This small molecule binds to this protein.
Small molecule (SMILES): Cc1cc2ccc1[C@@H](C)COC(=O)Nc1cc(F)c(O)c(c1)CN(C)C(=O)[C@@H]2Nc1ccc2c(N)nccc2c1

Sequence of chain 1.A:
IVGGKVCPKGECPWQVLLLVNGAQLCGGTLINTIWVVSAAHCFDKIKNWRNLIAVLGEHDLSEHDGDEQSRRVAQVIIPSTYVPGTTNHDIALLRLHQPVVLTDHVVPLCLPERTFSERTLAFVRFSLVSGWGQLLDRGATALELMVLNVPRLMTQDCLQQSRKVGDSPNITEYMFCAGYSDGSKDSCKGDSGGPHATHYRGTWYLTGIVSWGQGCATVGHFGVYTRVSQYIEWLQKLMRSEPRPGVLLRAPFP

Binding-site contacts:
Ligand atom C13 contacts residue LYS189 of chain 1.A at 3.5 Å.
Ligand atom C18 contacts residue TRP212 of chain 1.A at 3.7 Å (hydrophobic).
Ligand atom N12 contacts residue SER211 of chain 1.A at 3.6 Å (h-bond).
Ligand atom C16 contacts residue GLY213 of chain 1.A at 3.4 Å.
Ligand atom O24 contacts residue SER192 of chain 1.A at 3.3 Å (h-bond).
Ligand atom C21 contacts residue GLN214 of chain 1.A at 3.6 Å.
Ligand atom C7 contacts residue SER211 of chain 1.A at 3.5 Å.
Ligand atom N40 contacts residue SER187 of chain 1.A at 2.9 Å (h-bond).
Ligand atom N40 contacts residue GLY223 of chain 1.A at 3.5 Å.
Ligand atom N40 contacts residue ASP186 of chain 1.A at 3.0 Å (salt-bridge).
Ligand atom C23 contacts residue TRP212 of chain 1.A at 3.6 Å (hydrophobic).
Ligand atom C23 contacts residue SER187 of chain 1.A at 3.1 Å.
Ligand atom C19 contacts residue TRP212 of chain 1.A at 3.6 Å (hydrophobic).
Ligand atom C11 contacts residue THR87 of chain 1.A at 3.4 Å.
Ligand atom C19 contacts residue SER211 of chain 1.A at 3.3 Å.
Ligand atom F39 contacts residue HIS41 of chain 1.A at 3.1 Å.
Ligand atom C21 contacts residue ASP186 of chain 1.A at 3.5 Å.
Ligand atom O34 contacts residue GLY85 of chain 1.A at 3.2 Å (h-bond).
Ligand atom F39 contacts residue ASP44 of chain 1.A at 3.3 Å.
Ligand atom C28 contacts residue MES1 of chain 1.H at 3.7 Å.
Ligand atom N12 contacts residue SER192 of chain 1.A at 3.4 Å (h-bond).
Ligand atom C30 contacts residue ASP44 of chain 1.A at 3.4 Å.
Ligand atom C20 contacts residue GLY213 of chain 1.A at 3.4 Å.
Ligand atom C14 contacts residue SER211 of chain 1.A at 3.6 Å.
Ligand atom C14 contacts residue LYS189 of chain 1.A at 3.5 Å.
Ligand atom C17 contacts residue TRP212 of chain 1.A at 3.5 Å (hydrophobic).
Ligand atom C8 contacts residue TRP212 of chain 1.A at 3.5 Å (hydrophobic).
Ligand atom C21 contacts residue GLY213 of chain 1.A at 3.5 Å.
Ligand atom C10 contacts residue LYS189 of chain 1.A at 3.6 Å.
Ligand atom C16 contacts residue TRP212 of chain 1.A at 3.6 Å (hydrophobic).
Ligand atom O24 contacts residue MES1 of chain 1.H at 3.5 Å.
Ligand atom C30 contacts residue HIS41 of chain 1.A at 3.6 Å.
Ligand atom O24 contacts residue HIS41 of chain 1.A at 2.8 Å (h-bond).
Ligand atom C29 contacts residue HIS41 of chain 1.A at 3.4 Å.
Ligand atom N12 contacts residue LYS189 of chain 1.A at 3.5 Å.
Ligand atom N22 contacts residue SER187 of chain 1.A at 3.3 Å (h-bond).
Ligand atom C2 contacts residue GLY85 of chain 1.A at 3.4 Å.
Ligand atom C21 contacts residue GLY215 of chain 1.A at 3.5 Å.
Ligand atom O38 contacts residue MES1 of chain 1.H at 3.3 Å.
Ligand atom N22 contacts residue ASP186 of chain 1.A at 2.8 Å (salt-bridge).